A protein and the small-molecule ligand that binds it are described below.
Small molecule (SMILES): CC(=O)N[C@@H]1[C@@H](O)[C@H](O)[C@@H](CO)O[C@H]1O

Sequence of chain 3.A:
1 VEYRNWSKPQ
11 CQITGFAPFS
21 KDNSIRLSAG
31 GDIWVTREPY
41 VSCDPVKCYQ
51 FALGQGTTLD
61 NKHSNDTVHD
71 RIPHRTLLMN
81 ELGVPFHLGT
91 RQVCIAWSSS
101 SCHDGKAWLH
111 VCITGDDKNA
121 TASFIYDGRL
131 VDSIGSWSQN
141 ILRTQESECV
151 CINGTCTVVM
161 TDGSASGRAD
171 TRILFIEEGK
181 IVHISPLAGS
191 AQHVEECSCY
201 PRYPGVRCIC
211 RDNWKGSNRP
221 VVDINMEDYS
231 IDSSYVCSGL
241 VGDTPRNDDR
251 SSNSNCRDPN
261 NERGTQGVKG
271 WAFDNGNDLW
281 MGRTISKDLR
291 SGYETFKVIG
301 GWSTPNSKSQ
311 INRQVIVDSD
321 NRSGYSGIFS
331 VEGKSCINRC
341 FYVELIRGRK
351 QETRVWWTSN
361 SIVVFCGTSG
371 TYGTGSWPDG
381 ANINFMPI

Binding-site contacts:
Ligand atom O5 contacts residue NAG1 of chain 3.B at 4.1 Å.
Ligand atom O3 contacts residue GLU227 of chain 3.A at 3.8 Å.
Ligand atom C7 contacts residue PRO204 of chain 3.A at 4.3 Å (hydrophobic).
Ligand atom N2 contacts residue TYR203 of chain 3.A at 3.7 Å.
Ligand atom O3 contacts residue NAG1 of chain 3.F at 3.8 Å.
Ligand atom C8 contacts residue PRO204 of chain 3.A at 3.1 Å (hydrophobic).
Ligand atom C5 contacts residue ASN153 of chain 3.A at 3.6 Å.
Ligand atom C2 contacts residue TYR203 of chain 3.A at 3.8 Å (hydrophobic).
Ligand atom O7 contacts residue ASN153 of chain 3.A at 2.8 Å (h-bond).
Ligand atom N2 contacts residue GLU227 of chain 3.A at 4.1 Å.
Ligand atom C5 contacts residue TYR203 of chain 3.A at 4.1 Å (hydrophobic).
Ligand atom O7 contacts residue ILE152 of chain 3.A at 3.6 Å.
Ligand atom C7 contacts residue ASN153 of chain 3.A at 3.7 Å.
Ligand atom C8 contacts residue ILE152 of chain 3.A at 4.3 Å (hydrophobic).
Ligand atom C3 contacts residue TYR203 of chain 3.A at 3.3 Å (hydrophobic).
Ligand atom C7 contacts residue GLU227 of chain 3.A at 4.2 Å.
Ligand atom C7 contacts residue ILE152 of chain 3.A at 4.2 Å (hydrophobic).
Ligand atom C4 contacts residue TYR203 of chain 3.A at 4.1 Å (hydrophobic).
Ligand atom C6 contacts residue NAG1 of chain 3.F at 4.0 Å.
Ligand atom C6 contacts residue NAG1 of chain 3.B at 3.6 Å.
Ligand atom O4 contacts residue TYR203 of chain 3.A at 4.2 Å.
Ligand atom C5 contacts residue NAG1 of chain 3.B at 3.4 Å.
Ligand atom C1 contacts residue TYR203 of chain 3.A at 3.6 Å (hydrophobic).
Ligand atom C2 contacts residue ASN153 of chain 3.A at 4.0 Å.
Ligand atom N2 contacts residue ASN153 of chain 3.A at 4.2 Å.
Ligand atom C1 contacts residue ASN153 of chain 3.A at 2.6 Å.
Ligand atom C7 contacts residue TYR203 of chain 3.A at 4.2 Å (hydrophobic).
Ligand atom C8 contacts residue GLU227 of chain 3.A at 3.9 Å.
Ligand atom C5 contacts residue NAG1 of chain 3.F at 4.3 Å.
Ligand atom C6 contacts residue ASN153 of chain 3.A at 3.7 Å.
Ligand atom O3 contacts residue TYR203 of chain 3.A at 4.2 Å.
Ligand atom O4 contacts residue NAG1 of chain 3.F at 2.7 Å (h-bond).
Ligand atom O5 contacts residue TYR203 of chain 3.A at 4.4 Å.
Ligand atom O4 contacts residue NAG1 of chain 3.B at 4.4 Å.
Ligand atom C8 contacts residue TYR203 of chain 3.A at 4.3 Å (hydrophobic).
Ligand atom O6 contacts residue NAG1 of chain 3.F at 2.9 Å (h-bond).
Ligand atom O5 contacts residue ASN153 of chain 3.A at 2.8 Å (h-bond).
Ligand atom C4 contacts residue NAG1 of chain 3.F at 3.3 Å.
Ligand atom C8 contacts residue MET226 of chain 3.A at 3.8 Å (hydrophobic).
Ligand atom C3 contacts residue NAG1 of chain 3.F at 4.2 Å.